Binding-site contacts:
Ligand atom C32 contacts residue LEU240 of chain 1.A at 3.8 Å (hydrophobic).
Ligand atom O2 contacts residue GLU54 of chain 1.A at 2.5 Å (salt-bridge).
Ligand atom C31 contacts residue ASP52 of chain 1.A at 3.5 Å.
Ligand atom C7 contacts residue LEU92 of chain 1.A at 3.7 Å (hydrophobic).
Ligand atom C26 contacts residue ALA51 of chain 1.A at 3.9 Å (hydrophobic).
Ligand atom C21 contacts residue LEU226 of chain 1.A at 3.8 Å (hydrophobic).
Ligand atom C30 contacts residue VAL234 of chain 1.A at 3.7 Å (hydrophobic).
Ligand atom C14 contacts residue ILE125 of chain 1.A at 3.5 Å (hydrophobic).
Ligand atom O2 contacts residue ARG95 of chain 1.A at 3.0 Å (salt-bridge).
Ligand atom C7 contacts residue PHE105 of chain 1.A at 3.9 Å (hydrophobic).
Ligand atom C24 contacts residue ALA51 of chain 1.A at 3.8 Å (hydrophobic).
Ligand atom C15 contacts residue LEU129 of chain 1.A at 3.6 Å (hydrophobic).
Ligand atom O1 contacts residue MET44 of chain 1.A at 3.6 Å.
Ligand atom C2 contacts residue GLU54 of chain 1.A at 3.2 Å.
Ligand atom C17 contacts residue LEU85 of chain 1.A at 3.6 Å (hydrophobic).
Ligand atom C28 contacts residue ASP52 of chain 1.A at 3.2 Å.
Ligand atom C14 contacts residue PHE126 of chain 1.A at 3.7 Å (hydrophobic).
Ligand atom C4 contacts residue LEU88 of chain 1.A at 3.9 Å (hydrophobic).
Ligand atom C29 contacts residue PRO236 of chain 1.A at 3.7 Å (hydrophobic).
Ligand atom C13 contacts residue MET122 of chain 1.A at 3.5 Å (hydrophobic).
Ligand atom C12 contacts residue HIS225 of chain 1.A at 3.8 Å.
Ligand atom C1 contacts residue ALA51 of chain 1.A at 3.7 Å (hydrophobic).
Ligand atom C23 contacts residue ALA51 of chain 1.A at 3.6 Å (hydrophobic).
Ligand atom C21 contacts residue THR48 of chain 1.A at 3.6 Å.
Ligand atom C6 contacts residue PHE105 of chain 1.A at 3.9 Å (hydrophobic).
Ligand atom C27 contacts residue ASP52 of chain 1.A at 3.7 Å.
Ligand atom C14 contacts residue MET122 of chain 1.A at 3.5 Å (hydrophobic).
Ligand atom C1 contacts residue LEU47 of chain 1.A at 3.5 Å (hydrophobic).
Ligand atom C18 contacts residue MET89 of chain 1.A at 3.7 Å (hydrophobic).
Ligand atom C2 contacts residue ALA51 of chain 1.A at 3.9 Å (hydrophobic).
Ligand atom O1 contacts residue LEU47 of chain 1.A at 3.4 Å.
Ligand atom C30 contacts residue ASP52 of chain 1.A at 3.2 Å.
Ligand atom C29 contacts residue ASP52 of chain 1.A at 3.1 Å.
Ligand atom C5 contacts residue PHE105 of chain 1.A at 3.8 Å (hydrophobic).
Ligand atom C16 contacts residue PHE105 of chain 1.A at 3.5 Å (hydrophobic).
Ligand atom C27 contacts residue VAL234 of chain 1.A at 3.6 Å (hydrophobic).
Ligand atom C3 contacts residue GLU54 of chain 1.A at 3.2 Å.
Ligand atom C25 contacts residue VAL234 of chain 1.A at 3.6 Å (hydrophobic).
Ligand atom N2 contacts residue ASP52 of chain 1.A at 2.6 Å (salt-bridge).
Ligand atom C13 contacts residue ILE125 of chain 1.A at 3.9 Å (hydrophobic).

The protein below binds the small molecule below.
Small molecule (SMILES): CCCN1CC[C@@H](CCc2ccc([C@@H]3c4ccc(O)cc4CC4(CC4)N3C(=O)c3ccccc3)cc2)C1

Sequence of chain 1.A:
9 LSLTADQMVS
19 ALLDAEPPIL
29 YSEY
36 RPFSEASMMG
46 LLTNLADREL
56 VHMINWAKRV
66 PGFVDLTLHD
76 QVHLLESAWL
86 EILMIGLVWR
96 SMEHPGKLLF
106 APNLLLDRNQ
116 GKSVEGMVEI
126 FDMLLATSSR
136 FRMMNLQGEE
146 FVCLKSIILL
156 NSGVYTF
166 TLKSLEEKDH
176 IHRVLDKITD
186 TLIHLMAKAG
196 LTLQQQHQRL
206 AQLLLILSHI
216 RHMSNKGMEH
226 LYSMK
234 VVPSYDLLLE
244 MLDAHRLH